Binding-site contacts:
Ligand atom O8 contacts residue SER81 of chain 1.F at 3.3 Å (h-bond).
Ligand atom O7 contacts residue ASN82 of chain 1.F at 2.8 Å (h-bond).
Ligand atom N1 contacts residue THR308 of chain 1.F at 2.5 Å (h-bond).
Ligand atom C2A contacts residue GLY309 of chain 1.F at 3.3 Å.
Ligand atom C2A contacts residue THR308 of chain 1.F at 3.1 Å.
Ligand atom C5 contacts residue ASN53 of chain 1.F at 3.3 Å.
Ligand atom P contacts residue LYS54 of chain 1.F at 3.0 Å.
Ligand atom P contacts residue GLY192 of chain 1.F at 3.5 Å.
Ligand atom C7 contacts residue HIS83 of chain 1.F at 3.5 Å.
Ligand atom C9 contacts residue GLY157 of chain 1.F at 2.9 Å.
Ligand atom C2 contacts residue TYR282 of chain 1.F at 3.3 Å (hydrophobic).
Ligand atom O1P contacts residue GLY192 of chain 1.F at 3.4 Å (h-bond).
Ligand atom N1 contacts residue TYR282 of chain 1.F at 3.5 Å.
Ligand atom C2 contacts residue THR308 of chain 1.F at 3.4 Å.
Ligand atom P contacts residue SER191 of chain 1.F at 3.5 Å.
Ligand atom O3P contacts residue ALA189 of chain 1.F at 3.6 Å.
Ligand atom C6 contacts residue ASN53 of chain 1.F at 3.4 Å.
Ligand atom O3P contacts residue SER191 of chain 1.F at 2.5 Å (h-bond).
Ligand atom O3P contacts residue GLY192 of chain 1.F at 2.8 Å (h-bond).
Ligand atom O7 contacts residue SER81 of chain 1.F at 3.5 Å (h-bond).
Ligand atom O3 contacts residue ASN82 of chain 1.F at 3.1 Å (h-bond).
Ligand atom O3 contacts residue TYR282 of chain 1.F at 3.0 Å.
Ligand atom C5A contacts residue ASN53 of chain 1.F at 3.4 Å.
Ligand atom O1P contacts residue SER191 of chain 1.F at 2.3 Å (h-bond).
Ligand atom C10 contacts residue TYR282 of chain 1.F at 3.5 Å (hydrophobic).
Ligand atom O2P contacts residue LYS54 of chain 1.F at 2.8 Å (salt-bridge).
Ligand atom C4A contacts residue TYR282 of chain 1.F at 3.5 Å (hydrophobic).
Ligand atom N contacts residue TYR282 of chain 1.F at 3.2 Å.
Ligand atom O3P contacts residue GLY190 of chain 1.F at 2.4 Å (h-bond).
Ligand atom C7 contacts residue TYR282 of chain 1.F at 3.0 Å (hydrophobic).
Ligand atom C3 contacts residue TYR282 of chain 1.F at 3.0 Å (hydrophobic).
Ligand atom C9 contacts residue HIS83 of chain 1.F at 3.3 Å.
Ligand atom O8 contacts residue TYR282 of chain 1.F at 3.0 Å (h-bond).
Ligand atom O7 contacts residue HIS83 of chain 1.F at 2.6 Å (h-bond).
Ligand atom O2P contacts residue THR194 of chain 1.F at 2.9 Å.
Ligand atom C6 contacts residue THR308 of chain 1.F at 3.2 Å.
Ligand atom O4P contacts residue LYS54 of chain 1.F at 3.0 Å (salt-bridge).
Ligand atom O1P contacts residue LYS54 of chain 1.F at 2.5 Å (salt-bridge).
Ligand atom C4 contacts residue TYR282 of chain 1.F at 3.6 Å (hydrophobic).
Ligand atom C8 contacts residue TYR282 of chain 1.F at 3.1 Å (hydrophobic).

Sequence of chain 1.F:
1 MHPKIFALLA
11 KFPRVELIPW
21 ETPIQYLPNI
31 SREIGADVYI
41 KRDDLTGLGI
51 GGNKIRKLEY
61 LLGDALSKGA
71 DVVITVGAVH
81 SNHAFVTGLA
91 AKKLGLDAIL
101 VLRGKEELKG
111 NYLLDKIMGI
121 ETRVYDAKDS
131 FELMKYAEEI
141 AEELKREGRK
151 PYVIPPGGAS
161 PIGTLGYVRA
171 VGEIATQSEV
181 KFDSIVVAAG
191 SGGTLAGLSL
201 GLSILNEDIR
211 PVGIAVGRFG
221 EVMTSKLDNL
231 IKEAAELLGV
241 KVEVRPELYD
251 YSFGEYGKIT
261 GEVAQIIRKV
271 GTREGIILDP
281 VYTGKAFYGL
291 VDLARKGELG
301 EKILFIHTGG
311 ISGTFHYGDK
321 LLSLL

This protein binds this small molecule.
Small molecule (SMILES): Cc1ncc(COP(=O)(O)O)c(CNC2(C(=O)O)CC2)c1O